The small molecule below binds the protein below.
Small molecule (SMILES): CC(=O)N[C@H]1[C@H](O[C@H]2[C@H](O)[C@@H](NC(C)=O)CO[C@@H]2CO)O[C@H](CO)[C@@H](O)[C@@H]1O

Binding-site contacts:
Ligand atom C7 contacts residue ASN221 of chain 1.B at 3.8 Å.
Ligand atom C2 contacts residue ASN221 of chain 1.B at 2.5 Å.
Ligand atom N2 contacts residue ASN221 of chain 1.B at 2.9 Å (h-bond).
Ligand atom O6 contacts residue SER446 of chain 1.A at 4.0 Å.
Ligand atom C7 contacts residue SER446 of chain 1.A at 4.3 Å.
Ligand atom O7 contacts residue ASN221 of chain 1.B at 4.3 Å.
Ligand atom C7 contacts residue ASN447 of chain 1.A at 4.4 Å.
Ligand atom C7 contacts residue ARG444 of chain 1.A at 3.7 Å.
Ligand atom O3 contacts residue SER446 of chain 1.A at 3.6 Å.
Ligand atom C5 contacts residue SER446 of chain 1.A at 4.4 Å.
Ligand atom O5 contacts residue THR95 of chain 1.B at 3.5 Å (h-bond).
Ligand atom O5 contacts residue ASN221 of chain 1.B at 2.3 Å (h-bond).
Ligand atom C7 contacts residue GLU452 of chain 1.A at 4.2 Å.
Ligand atom C6 contacts residue THR95 of chain 1.B at 3.5 Å.
Ligand atom O5 contacts residue THR223 of chain 1.B at 3.9 Å.
Ligand atom C8 contacts residue ARG444 of chain 1.A at 4.2 Å.
Ligand atom O6 contacts residue THR95 of chain 1.B at 3.9 Å.
Ligand atom C5 contacts residue ASN221 of chain 1.B at 3.6 Å.
Ligand atom C5 contacts residue THR223 of chain 1.B at 3.8 Å.
Ligand atom C5 contacts residue THR95 of chain 1.B at 4.1 Å.
Ligand atom C1 contacts residue THR223 of chain 1.B at 4.5 Å.
Ligand atom O7 contacts residue ARG444 of chain 1.A at 2.8 Å (salt-bridge).
Ligand atom C8 contacts residue GLU452 of chain 1.A at 3.9 Å.
Ligand atom C1 contacts residue ASN221 of chain 1.B at 1.4 Å.
Ligand atom C6 contacts residue SER446 of chain 1.A at 3.3 Å.
Ligand atom C6 contacts residue LYS445 of chain 1.A at 4.4 Å.
Ligand atom C8 contacts residue ASN447 of chain 1.A at 3.3 Å.
Ligand atom C6 contacts residue THR223 of chain 1.B at 3.8 Å.
Ligand atom C8 contacts residue LYS449 of chain 1.A at 3.9 Å.
Ligand atom O5 contacts residue SER446 of chain 1.A at 4.3 Å.
Ligand atom C3 contacts residue ASN221 of chain 1.B at 3.8 Å.
Ligand atom O7 contacts residue SER446 of chain 1.A at 3.7 Å.
Ligand atom C4 contacts residue ASN221 of chain 1.B at 4.2 Å.
Ligand atom O6 contacts residue LYS445 of chain 1.A at 3.6 Å.

Sequence of chain 1.A:
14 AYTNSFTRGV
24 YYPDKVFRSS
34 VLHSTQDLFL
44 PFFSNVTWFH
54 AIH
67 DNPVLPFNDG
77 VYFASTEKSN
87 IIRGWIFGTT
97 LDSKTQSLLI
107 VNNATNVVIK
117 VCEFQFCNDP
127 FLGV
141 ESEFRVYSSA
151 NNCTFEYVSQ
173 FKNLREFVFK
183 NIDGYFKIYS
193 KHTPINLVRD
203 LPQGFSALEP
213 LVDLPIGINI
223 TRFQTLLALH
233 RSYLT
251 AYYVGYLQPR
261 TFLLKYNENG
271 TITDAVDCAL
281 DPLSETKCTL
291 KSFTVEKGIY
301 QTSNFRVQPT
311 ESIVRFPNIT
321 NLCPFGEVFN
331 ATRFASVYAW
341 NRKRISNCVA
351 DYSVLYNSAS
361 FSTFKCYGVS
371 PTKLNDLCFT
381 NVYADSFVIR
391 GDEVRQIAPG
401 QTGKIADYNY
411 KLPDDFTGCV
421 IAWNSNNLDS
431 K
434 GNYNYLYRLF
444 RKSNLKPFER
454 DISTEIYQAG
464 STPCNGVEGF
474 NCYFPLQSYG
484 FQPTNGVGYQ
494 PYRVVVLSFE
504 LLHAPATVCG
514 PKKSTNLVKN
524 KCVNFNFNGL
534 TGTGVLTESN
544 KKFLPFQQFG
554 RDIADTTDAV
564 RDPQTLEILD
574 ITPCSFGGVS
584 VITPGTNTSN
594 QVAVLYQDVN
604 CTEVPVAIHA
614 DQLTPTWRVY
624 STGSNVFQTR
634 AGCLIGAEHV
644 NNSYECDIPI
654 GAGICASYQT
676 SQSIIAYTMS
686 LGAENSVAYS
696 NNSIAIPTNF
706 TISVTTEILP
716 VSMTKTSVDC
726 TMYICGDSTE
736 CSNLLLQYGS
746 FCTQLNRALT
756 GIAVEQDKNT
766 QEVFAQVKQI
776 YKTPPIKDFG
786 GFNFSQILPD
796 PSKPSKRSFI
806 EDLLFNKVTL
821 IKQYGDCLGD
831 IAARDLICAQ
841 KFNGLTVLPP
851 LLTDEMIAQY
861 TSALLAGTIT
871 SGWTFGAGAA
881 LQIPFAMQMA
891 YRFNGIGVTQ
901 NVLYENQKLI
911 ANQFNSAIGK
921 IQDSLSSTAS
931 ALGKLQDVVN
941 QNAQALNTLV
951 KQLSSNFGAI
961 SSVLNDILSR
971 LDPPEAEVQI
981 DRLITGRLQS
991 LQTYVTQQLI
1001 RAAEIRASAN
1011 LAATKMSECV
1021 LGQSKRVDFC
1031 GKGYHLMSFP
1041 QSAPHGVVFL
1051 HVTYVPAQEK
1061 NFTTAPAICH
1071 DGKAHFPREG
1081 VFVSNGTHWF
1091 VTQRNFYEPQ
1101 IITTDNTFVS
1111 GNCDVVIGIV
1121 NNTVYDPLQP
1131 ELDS

Sequence of chain 1.B:
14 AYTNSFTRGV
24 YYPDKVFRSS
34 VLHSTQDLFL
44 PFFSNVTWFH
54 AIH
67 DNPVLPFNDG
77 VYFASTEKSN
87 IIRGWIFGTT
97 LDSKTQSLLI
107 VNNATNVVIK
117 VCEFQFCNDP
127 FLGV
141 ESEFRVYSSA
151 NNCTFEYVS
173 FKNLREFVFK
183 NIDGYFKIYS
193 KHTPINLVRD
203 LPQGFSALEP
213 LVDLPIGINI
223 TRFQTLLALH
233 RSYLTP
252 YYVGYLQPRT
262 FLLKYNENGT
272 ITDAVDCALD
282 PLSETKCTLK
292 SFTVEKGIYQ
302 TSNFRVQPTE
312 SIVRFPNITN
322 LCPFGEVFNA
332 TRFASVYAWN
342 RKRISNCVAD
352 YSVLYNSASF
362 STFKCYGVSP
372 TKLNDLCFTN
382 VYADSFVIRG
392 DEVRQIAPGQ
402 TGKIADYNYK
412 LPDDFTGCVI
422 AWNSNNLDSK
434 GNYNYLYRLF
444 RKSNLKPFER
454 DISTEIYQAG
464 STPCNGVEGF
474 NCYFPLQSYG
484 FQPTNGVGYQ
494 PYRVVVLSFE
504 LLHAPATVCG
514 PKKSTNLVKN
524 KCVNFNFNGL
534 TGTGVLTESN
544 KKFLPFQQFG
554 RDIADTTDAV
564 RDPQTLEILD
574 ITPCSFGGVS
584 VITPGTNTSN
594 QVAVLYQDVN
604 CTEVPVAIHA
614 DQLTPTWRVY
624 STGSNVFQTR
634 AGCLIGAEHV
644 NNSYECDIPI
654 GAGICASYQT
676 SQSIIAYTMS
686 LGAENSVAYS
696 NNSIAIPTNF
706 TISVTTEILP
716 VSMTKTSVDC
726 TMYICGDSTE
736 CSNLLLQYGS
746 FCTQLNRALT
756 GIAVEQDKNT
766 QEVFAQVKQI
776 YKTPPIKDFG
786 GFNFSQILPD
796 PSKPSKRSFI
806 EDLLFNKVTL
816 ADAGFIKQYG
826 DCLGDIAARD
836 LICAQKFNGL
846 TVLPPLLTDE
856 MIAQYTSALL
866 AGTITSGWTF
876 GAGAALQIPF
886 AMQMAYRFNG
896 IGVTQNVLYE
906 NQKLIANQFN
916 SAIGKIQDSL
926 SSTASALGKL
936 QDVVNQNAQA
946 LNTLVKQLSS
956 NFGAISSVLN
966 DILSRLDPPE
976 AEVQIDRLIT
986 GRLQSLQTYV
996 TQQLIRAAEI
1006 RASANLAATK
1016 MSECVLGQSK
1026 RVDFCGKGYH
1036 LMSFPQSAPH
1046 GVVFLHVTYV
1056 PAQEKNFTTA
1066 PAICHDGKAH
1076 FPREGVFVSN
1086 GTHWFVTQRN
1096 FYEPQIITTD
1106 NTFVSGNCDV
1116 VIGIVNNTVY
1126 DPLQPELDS